The small molecule below binds the protein below.
Small molecule (SMILES): Cc1nc2cc3nc(N)[nH]c(=O)c3cc2[nH]1

Sequence of chain 1.A:
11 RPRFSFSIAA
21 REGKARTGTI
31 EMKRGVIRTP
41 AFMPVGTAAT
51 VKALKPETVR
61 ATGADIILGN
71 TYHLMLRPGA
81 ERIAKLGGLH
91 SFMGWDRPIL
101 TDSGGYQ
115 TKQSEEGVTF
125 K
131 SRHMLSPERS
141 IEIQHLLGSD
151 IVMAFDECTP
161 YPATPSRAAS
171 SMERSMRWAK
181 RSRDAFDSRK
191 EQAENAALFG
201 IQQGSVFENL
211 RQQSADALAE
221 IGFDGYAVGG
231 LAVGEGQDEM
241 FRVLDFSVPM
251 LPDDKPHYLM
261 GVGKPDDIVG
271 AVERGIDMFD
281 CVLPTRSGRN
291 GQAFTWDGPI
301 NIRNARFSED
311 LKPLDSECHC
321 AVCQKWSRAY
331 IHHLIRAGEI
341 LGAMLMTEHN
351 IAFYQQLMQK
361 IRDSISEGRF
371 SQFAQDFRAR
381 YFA

Binding-site contacts:
Ligand atom O16 contacts residue GLY229 of chain 1.A at 3.4 Å.
Ligand atom N14 contacts residue MET260 of chain 1.A at 3.7 Å.
Ligand atom N12 contacts residue MET260 of chain 1.A at 3.4 Å (h-bond).
Ligand atom C10 contacts residue TYR106 of chain 1.A at 3.4 Å (hydrophobic).
Ligand atom N11 contacts residue ILE201 of chain 1.A at 3.6 Å.
Ligand atom C6 contacts residue ASP156 of chain 1.A at 3.5 Å.
Ligand atom C13 contacts residue GLY261 of chain 1.A at 3.7 Å.
Ligand atom C2 contacts residue MET260 of chain 1.A at 3.6 Å (hydrophobic).
Ligand atom C7 contacts residue CYS158 of chain 1.A at 3.5 Å (hydrophobic).
Ligand atom C4 contacts residue ASP102 of chain 1.A at 3.7 Å.
Ligand atom N3 contacts residue MET260 of chain 1.A at 3.5 Å.
Ligand atom N12 contacts residue LEU231 of chain 1.A at 2.8 Å (h-bond).
Ligand atom C8 contacts residue MET260 of chain 1.A at 3.7 Å (hydrophobic).
Ligand atom O16 contacts residue GLN203 of chain 1.A at 3.0 Å (h-bond).
Ligand atom N3 contacts residue ASP102 of chain 1.A at 2.8 Å (salt-bridge).
Ligand atom N14 contacts residue TYR106 of chain 1.A at 3.7 Å.
Ligand atom O16 contacts residue GLY230 of chain 1.A at 2.9 Å (h-bond).
Ligand atom C10 contacts residue ASP102 of chain 1.A at 3.7 Å.
Ligand atom C2 contacts residue ASP156 of chain 1.A at 3.6 Å.
Ligand atom C15 contacts residue GLY261 of chain 1.A at 3.6 Å.
Ligand atom C4 contacts residue TYR106 of chain 1.A at 3.5 Å (hydrophobic).
Ligand atom O16 contacts residue CYS158 of chain 1.A at 3.1 Å.
Ligand atom N12 contacts residue TYR106 of chain 1.A at 3.8 Å.
Ligand atom N14 contacts residue GLY261 of chain 1.A at 3.6 Å.
Ligand atom C13 contacts residue MET260 of chain 1.A at 3.4 Å (hydrophobic).
Ligand atom C7 contacts residue GLY230 of chain 1.A at 3.7 Å.
Ligand atom C8 contacts residue TYR106 of chain 1.A at 3.5 Å (hydrophobic).
Ligand atom C9 contacts residue TYR106 of chain 1.A at 3.3 Å (hydrophobic).
Ligand atom C6 contacts residue CYS158 of chain 1.A at 3.5 Å (hydrophobic).
Ligand atom C7 contacts residue TYR106 of chain 1.A at 3.7 Å (hydrophobic).
Ligand atom N11 contacts residue ASP102 of chain 1.A at 2.6 Å (salt-bridge).
Ligand atom N3 contacts residue TYR106 of chain 1.A at 3.4 Å.
Ligand atom O16 contacts residue ASP156 of chain 1.A at 3.6 Å (salt-bridge).
Ligand atom C13 contacts residue LEU231 of chain 1.A at 3.7 Å (hydrophobic).
Ligand atom C2 contacts residue ASP102 of chain 1.A at 3.4 Å.
Ligand atom C15 contacts residue ALA232 of chain 1.A at 3.3 Å (hydrophobic).
Ligand atom N11 contacts residue ASP156 of chain 1.A at 2.9 Å (salt-bridge).
Ligand atom N11 contacts residue SER103 of chain 1.A at 3.8 Å.
Ligand atom N1 contacts residue ASP156 of chain 1.A at 2.8 Å (salt-bridge).
Ligand atom N1 contacts residue MET260 of chain 1.A at 3.8 Å.